Sequence of chain 1.F:
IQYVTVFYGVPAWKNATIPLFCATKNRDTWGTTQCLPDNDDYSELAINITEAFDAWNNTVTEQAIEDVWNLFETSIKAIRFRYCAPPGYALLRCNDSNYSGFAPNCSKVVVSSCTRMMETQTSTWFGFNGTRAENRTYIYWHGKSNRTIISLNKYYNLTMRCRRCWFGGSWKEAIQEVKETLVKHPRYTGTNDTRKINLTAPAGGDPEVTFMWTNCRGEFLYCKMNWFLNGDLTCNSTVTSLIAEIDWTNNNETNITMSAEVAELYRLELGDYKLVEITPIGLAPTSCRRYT

The small molecule below binds the protein below.
Small molecule (SMILES): CC(=O)N[C@H]1[C@H](O[C@H]2[C@H](O)[C@@H](NC(C)=O)CO[C@@H]2CO)O[C@H](CO)[C@@H](O[C@@H]2O[C@H](CO)[C@@H](O)[C@H](O)[C@@H]2O)[C@@H]1O

Binding-site contacts:
Ligand atom N2 contacts residue ASN225 of chain 1.F at 2.8 Å (h-bond).
Ligand atom N2 contacts residue VAL240 of chain 1.F at 3.5 Å.
Ligand atom C8 contacts residue ALA46 of chain 1.F at 4.0 Å (hydrophobic).
Ligand atom C7 contacts residue ASN225 of chain 1.F at 4.0 Å.
Ligand atom C8 contacts residue LEU45 of chain 1.F at 3.8 Å (hydrophobic).
Ligand atom C4 contacts residue ASN225 of chain 1.F at 4.3 Å.
Ligand atom O7 contacts residue VAL240 of chain 1.F at 4.4 Å.
Ligand atom C3 contacts residue GLU44 of chain 1.F at 4.5 Å.
Ligand atom C8 contacts residue GLU44 of chain 1.F at 4.0 Å.
Ligand atom C2 contacts residue GLU44 of chain 1.F at 4.1 Å.
Ligand atom N2 contacts residue GLU44 of chain 1.F at 3.5 Å (salt-bridge).
Ligand atom C6 contacts residue ASN225 of chain 1.F at 4.3 Å.
Ligand atom C3 contacts residue ASN225 of chain 1.F at 3.8 Å.
Ligand atom O5 contacts residue ASN225 of chain 1.F at 2.5 Å (h-bond).
Ligand atom C2 contacts residue VAL240 of chain 1.F at 4.5 Å (hydrophobic).
Ligand atom C2 contacts residue ASN225 of chain 1.F at 2.5 Å.
Ligand atom C5 contacts residue ASN225 of chain 1.F at 3.7 Å.
Ligand atom C8 contacts residue VAL240 of chain 1.F at 3.4 Å (hydrophobic).
Ligand atom C1 contacts residue GLU44 of chain 1.F at 3.7 Å.
Ligand atom C1 contacts residue ASN225 of chain 1.F at 1.4 Å.
Ligand atom O7 contacts residue LYS238 of chain 1.F at 3.7 Å.
Ligand atom C7 contacts residue VAL240 of chain 1.F at 3.6 Å (hydrophobic).